Binding-site contacts:
Ligand atom CG contacts residue LEU45 of chain 1.A at 3.4 Å (hydrophobic).
Ligand atom CZ contacts residue HIS77 of chain 1.A at 3.5 Å.
Ligand atom O contacts residue MET88 of chain 1.A at 3.5 Å.
Ligand atom NE2 contacts residue LEU109 of chain 1.A at 3.0 Å (h-bond).
Ligand atom CB contacts residue PRO47 of chain 1.A at 3.4 Å (hydrophobic).
Ligand atom OE1 contacts residue ASP114 of chain 1.A at 2.8 Å (salt-bridge).
Ligand atom CB contacts residue ALA46 of chain 1.A at 3.4 Å (hydrophobic).
Ligand atom CD contacts residue GLY44 of chain 1.A at 3.6 Å.
Ligand atom NH1 contacts residue ASP114 of chain 1.A at 3.0 Å (salt-bridge).
Ligand atom CD2 contacts residue LEU144 of chain 1.A at 3.6 Å (hydrophobic).
Ligand atom CE contacts residue ASP142 of chain 1.A at 3.6 Å.
Ligand atom NH2 contacts residue ALA115 of chain 1.A at 3.0 Å (h-bond).
Ligand atom CD contacts residue ASP114 of chain 1.A at 3.4 Å.
Ligand atom CD contacts residue HIS91 of chain 1.A at 3.5 Å.
Ligand atom NZ contacts residue ASP142 of chain 1.A at 3.0 Å (salt-bridge).
Ligand atom CZ contacts residue LEU116 of chain 1.A at 3.5 Å (hydrophobic).
Ligand atom NH2 contacts residue LEU116 of chain 1.A at 3.5 Å.
Ligand atom CB contacts residue ILE143 of chain 1.A at 3.6 Å (hydrophobic).
Ligand atom CE contacts residue ILE143 of chain 1.A at 3.5 Å (hydrophobic).
Ligand atom NE2 contacts residue TRP112 of chain 1.A at 2.9 Å (h-bond).
Ligand atom CB contacts residue HIS91 of chain 1.A at 3.2 Å.
Ligand atom NH1 contacts residue HIS77 of chain 1.A at 3.6 Å.
Ligand atom NH2 contacts residue ASP114 of chain 1.A at 3.0 Å (salt-bridge).
Ligand atom NE2 contacts residue ASP114 of chain 1.A at 3.6 Å (salt-bridge).
Ligand atom NE2 contacts residue ASP80 of chain 1.A at 2.8 Å (salt-bridge).
Ligand atom NE contacts residue ASP80 of chain 1.A at 2.9 Å (salt-bridge).
Ligand atom NZ contacts residue GLN145 of chain 1.A at 3.1 Å (h-bond).
Ligand atom CD2 contacts residue TRP112 of chain 1.A at 3.5 Å (hydrophobic).
Ligand atom NH2 contacts residue HIS77 of chain 1.A at 3.3 Å.
Ligand atom NH2 contacts residue ASP80 of chain 1.A at 2.9 Å (salt-bridge).
Ligand atom CD contacts residue ARG41 of chain 1.A at 3.6 Å.
Ligand atom CZ contacts residue ALA46 of chain 1.A at 3.4 Å (hydrophobic).
Ligand atom CH3 contacts residue TRP112 of chain 1.A at 3.4 Å (hydrophobic).
Ligand atom NE2 contacts residue LEU144 of chain 1.A at 3.4 Å.
Ligand atom CZ contacts residue ASP114 of chain 1.A at 3.5 Å.
Ligand atom NH2 contacts residue ALA46 of chain 1.A at 3.0 Å (h-bond).
Ligand atom CG contacts residue HIS91 of chain 1.A at 3.5 Å.
Ligand atom NZ contacts residue ILE143 of chain 1.A at 2.9 Å (h-bond).
Ligand atom CE1 contacts residue LEU144 of chain 1.A at 3.5 Å (hydrophobic).
Ligand atom NH1 contacts residue ALA46 of chain 1.A at 3.0 Å (h-bond).

The small molecule below binds the protein below.
Small molecule (SMILES): CC[C@H](C)[C@H](NC(=O)[C@H](CC1=NC=NC1)NC(=O)[C@H](C)NC(=O)[C@H](CCC(N)=O)NC(=O)[C@@H](NC(=O)[C@H](CCCN=C(N)N)NC(=O)[C@@H]1CCC/C=C\CCC[C@H](NC(=O)[C@H](CC(N)=O)NC(=O)[C@H](CCCCN)NC(C)=O)C(=O)N2CCC[C@H]2C(=O)N[C@@H](CO)C(=O)N[C@@H](CC(C)C)C(=O)N1)C(C)C)C(=O)N[C@@H](CCCN=C(N)N)C(=O)N[C@@H](CCCCN)C(=O)N[C@@H](CCCCN)C(=O)N[C@@H](CCSC)C(=O)N[C@H](C=O)C(C)C

Sequence of chain 1.A:
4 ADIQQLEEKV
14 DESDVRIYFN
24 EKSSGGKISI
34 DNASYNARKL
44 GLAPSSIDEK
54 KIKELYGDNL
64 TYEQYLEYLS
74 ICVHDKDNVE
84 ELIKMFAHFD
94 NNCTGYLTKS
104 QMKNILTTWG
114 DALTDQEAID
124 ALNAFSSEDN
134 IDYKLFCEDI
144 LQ